Binding-site contacts:
Ligand atom C2 contacts residue ASN23 of chain 1.E at 2.6 Å.
Ligand atom O3 contacts residue ASN23 of chain 1.E at 3.5 Å (h-bond).
Ligand atom C5 contacts residue ASN23 of chain 1.E at 3.8 Å.
Ligand atom C3 contacts residue ASN23 of chain 1.E at 3.6 Å.
Ligand atom O5 contacts residue ASN23 of chain 1.E at 2.4 Å (h-bond).
Ligand atom C1 contacts residue ASN23 of chain 1.E at 1.5 Å.
Ligand atom C4 contacts residue ASN23 of chain 1.E at 4.3 Å.
Ligand atom O6 contacts residue ASN23 of chain 1.E at 4.4 Å.
Ligand atom N2 contacts residue ASN23 of chain 1.E at 3.7 Å.

Sequence of chain 1.E:
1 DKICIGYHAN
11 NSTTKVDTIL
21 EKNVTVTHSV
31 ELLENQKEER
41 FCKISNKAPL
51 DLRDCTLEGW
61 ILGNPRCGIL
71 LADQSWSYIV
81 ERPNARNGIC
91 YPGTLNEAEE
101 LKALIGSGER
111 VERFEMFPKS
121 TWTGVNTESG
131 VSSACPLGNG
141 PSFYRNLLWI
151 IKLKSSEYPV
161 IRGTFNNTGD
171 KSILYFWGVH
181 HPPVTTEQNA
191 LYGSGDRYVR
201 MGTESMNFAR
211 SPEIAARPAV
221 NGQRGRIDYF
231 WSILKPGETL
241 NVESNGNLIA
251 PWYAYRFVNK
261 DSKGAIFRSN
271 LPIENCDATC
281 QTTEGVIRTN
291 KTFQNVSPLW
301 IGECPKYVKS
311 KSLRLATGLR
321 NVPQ

A small-molecule ligand and the protein it binds are described below.
Small molecule (SMILES): CC(=O)N[C@H]1[C@H](O[C@H]2[C@H](O)[C@@H](NC(C)=O)CO[C@@H]2CO)O[C@H](CO)[C@@H](O)[C@@H]1O